The small molecule below binds the protein below.
Small molecule (SMILES): NCCCC[C@@H](NCc1ccc(-c2cccnc2)cc1)C(N)=O

Binding-site contacts:
Ligand atom C14 contacts residue SER289 of chain 1.A at 4.0 Å.
Ligand atom N08 contacts residue THR257 of chain 1.A at 3.7 Å.
Ligand atom N08 contacts residue VAL250 of chain 1.A at 3.0 Å (h-bond).
Ligand atom C14 contacts residue ALA293 of chain 1.A at 4.3 Å (hydrophobic).
Ligand atom C03 contacts residue ALA293 of chain 1.A at 4.1 Å (hydrophobic).
Ligand atom C12 contacts residue TRP328 of chain 1.A at 4.2 Å (hydrophobic).
Ligand atom N21 contacts residue SER289 of chain 1.A at 4.3 Å.
Ligand atom N21 contacts residue TRP286 of chain 1.A at 3.9 Å.
Ligand atom C13 contacts residue TRP328 of chain 1.A at 3.6 Å (hydrophobic).
Ligand atom C15 contacts residue SER289 of chain 1.A at 3.6 Å.
Ligand atom N21 contacts residue TRP328 of chain 1.A at 3.8 Å.
Ligand atom C10 contacts residue ALA293 of chain 1.A at 3.6 Å (hydrophobic).
Ligand atom C18 contacts residue TRP328 of chain 1.A at 3.3 Å (hydrophobic).
Ligand atom C13 contacts residue ASN332 of chain 1.A at 4.3 Å.
Ligand atom C15 contacts residue ASN332 of chain 1.A at 3.7 Å.
Ligand atom C07 contacts residue THR251 of chain 1.A at 3.8 Å.
Ligand atom C07 contacts residue VAL250 of chain 1.A at 3.4 Å (hydrophobic).
Ligand atom C10 contacts residue ASN332 of chain 1.A at 3.9 Å.
Ligand atom N09 contacts residue ALA293 of chain 1.A at 4.2 Å.
Ligand atom C15 contacts residue ASN290 of chain 1.A at 3.8 Å.
Ligand atom C14 contacts residue ASN332 of chain 1.A at 3.3 Å.
Ligand atom C14 contacts residue ASN290 of chain 1.A at 3.4 Å.
Ligand atom C16 contacts residue TRP328 of chain 1.A at 4.0 Å (hydrophobic).
Ligand atom C06 contacts residue ALA293 of chain 1.A at 4.2 Å (hydrophobic).
Ligand atom C17 contacts residue TRP328 of chain 1.A at 3.8 Å (hydrophobic).
Ligand atom C22 contacts residue TRP286 of chain 1.A at 4.0 Å (hydrophobic).
Ligand atom C07 contacts residue GLY252 of chain 1.A at 3.4 Å.
Ligand atom C20 contacts residue TRP328 of chain 1.A at 3.4 Å (hydrophobic).
Ligand atom C22 contacts residue SER289 of chain 1.A at 3.5 Å.
Ligand atom C16 contacts residue ASN332 of chain 1.A at 4.2 Å.
Ligand atom C12 contacts residue ASN332 of chain 1.A at 4.0 Å.
Ligand atom C19 contacts residue TRP328 of chain 1.A at 3.1 Å (hydrophobic).
Ligand atom C22 contacts residue TRP328 of chain 1.A at 4.0 Å (hydrophobic).
Ligand atom N21 contacts residue GLU325 of chain 1.A at 2.7 Å (salt-bridge).
Ligand atom N08 contacts residue ASN290 of chain 1.A at 3.2 Å (h-bond).
Ligand atom C20 contacts residue GLU325 of chain 1.A at 3.4 Å.
Ligand atom C22 contacts residue GLU325 of chain 1.A at 3.5 Å.
Ligand atom C07 contacts residue ASN290 of chain 1.A at 4.1 Å.
Ligand atom N08 contacts residue GLY252 of chain 1.A at 3.7 Å.
Ligand atom C11 contacts residue ASN332 of chain 1.A at 3.5 Å.

Sequence of chain 1.A:
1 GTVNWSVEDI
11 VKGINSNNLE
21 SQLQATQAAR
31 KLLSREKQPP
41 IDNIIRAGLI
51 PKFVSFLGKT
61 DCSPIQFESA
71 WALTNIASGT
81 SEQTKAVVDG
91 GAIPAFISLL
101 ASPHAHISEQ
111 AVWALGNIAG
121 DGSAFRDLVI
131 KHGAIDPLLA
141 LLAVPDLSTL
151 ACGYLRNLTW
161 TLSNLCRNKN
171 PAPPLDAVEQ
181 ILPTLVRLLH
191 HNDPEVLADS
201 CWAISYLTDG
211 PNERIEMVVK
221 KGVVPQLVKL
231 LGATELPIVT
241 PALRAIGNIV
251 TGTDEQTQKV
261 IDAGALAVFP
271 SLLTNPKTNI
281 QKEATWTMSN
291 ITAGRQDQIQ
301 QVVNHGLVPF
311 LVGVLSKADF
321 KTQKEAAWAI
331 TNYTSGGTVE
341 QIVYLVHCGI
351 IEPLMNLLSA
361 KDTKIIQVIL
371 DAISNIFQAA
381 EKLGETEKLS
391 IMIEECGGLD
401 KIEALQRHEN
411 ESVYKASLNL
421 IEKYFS